Sequence of chain 1.R:
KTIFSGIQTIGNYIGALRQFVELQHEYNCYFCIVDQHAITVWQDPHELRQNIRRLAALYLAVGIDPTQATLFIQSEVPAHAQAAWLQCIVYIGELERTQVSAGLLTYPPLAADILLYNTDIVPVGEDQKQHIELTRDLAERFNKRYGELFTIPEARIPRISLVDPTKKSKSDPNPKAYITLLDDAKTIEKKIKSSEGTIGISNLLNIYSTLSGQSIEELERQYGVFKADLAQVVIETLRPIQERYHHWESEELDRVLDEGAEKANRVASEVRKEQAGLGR

Binding-site contacts:
Ligand atom CZ2 contacts residue ASP132 of chain 1.R at 3.8 Å.
Ligand atom NE1 contacts residue VAL40 of chain 1.R at 4.1 Å.
Ligand atom N contacts residue GLN147 of chain 1.R at 3.3 Å (h-bond).
Ligand atom O contacts residue GLN147 of chain 1.R at 4.0 Å.
Ligand atom NE1 contacts residue HIS43 of chain 1.R at 3.5 Å.
Ligand atom CZ3 contacts residue VAL141 of chain 1.R at 3.8 Å (hydrophobic).
Ligand atom CZ3 contacts residue MSE129 of chain 1.R at 3.8 Å.
Ligand atom CD1 contacts residue HIS43 of chain 1.R at 3.5 Å.
Ligand atom CE2 contacts residue GLY7 of chain 1.R at 4.0 Å.
Ligand atom N contacts residue MSE129 of chain 1.R at 3.3 Å (h-bond).
Ligand atom OXT contacts residue GLN9 of chain 1.R at 3.8 Å.
Ligand atom CD1 contacts residue VAL40 of chain 1.R at 3.9 Å (hydrophobic).
Ligand atom CZ3 contacts residue VAL143 of chain 1.R at 3.7 Å (hydrophobic).
Ligand atom CH2 contacts residue PHE5 of chain 1.R at 3.9 Å (hydrophobic).
Ligand atom C contacts residue GLN9 of chain 1.R at 3.8 Å.
Ligand atom NE1 contacts residue ASP132 of chain 1.R at 2.6 Å (salt-bridge).
Ligand atom CH2 contacts residue VAL141 of chain 1.R at 3.8 Å (hydrophobic).
Ligand atom CH2 contacts residue GLY7 of chain 1.R at 4.0 Å.
Ligand atom CA contacts residue MSE129 of chain 1.R at 4.2 Å.
Ligand atom CH2 contacts residue MSE129 of chain 1.R at 4.0 Å.
Ligand atom CZ3 contacts residue GLY7 of chain 1.R at 3.7 Å.
Ligand atom CG contacts residue GLY7 of chain 1.R at 4.0 Å.
Ligand atom CA contacts residue GLN147 of chain 1.R at 3.6 Å.
Ligand atom CZ2 contacts residue PHE5 of chain 1.R at 3.7 Å (hydrophobic).
Ligand atom CE2 contacts residue ASP132 of chain 1.R at 3.6 Å.
Ligand atom CE3 contacts residue VAL143 of chain 1.R at 4.1 Å (hydrophobic).
Ligand atom CZ2 contacts residue MSE129 of chain 1.R at 3.9 Å.
Ligand atom CE3 contacts residue GLY7 of chain 1.R at 3.7 Å.
Ligand atom CD2 contacts residue GLY7 of chain 1.R at 3.8 Å.
Ligand atom C contacts residue GLN147 of chain 1.R at 3.3 Å.
Ligand atom CE3 contacts residue MSE129 of chain 1.R at 3.6 Å.
Ligand atom CB contacts residue GLY7 of chain 1.R at 3.9 Å.
Ligand atom NE1 contacts residue MSE129 of chain 1.R at 3.8 Å.
Ligand atom CH2 contacts residue ILE133 of chain 1.R at 3.5 Å (hydrophobic).
Ligand atom CE2 contacts residue MSE129 of chain 1.R at 4.0 Å.
Ligand atom O contacts residue GLN9 of chain 1.R at 3.4 Å (h-bond).
Ligand atom CZ2 contacts residue ILE133 of chain 1.R at 3.7 Å (hydrophobic).
Ligand atom OXT contacts residue GLN147 of chain 1.R at 3.1 Å (h-bond).
Ligand atom CD1 contacts residue ASP132 of chain 1.R at 3.5 Å.
Ligand atom CD2 contacts residue MSE129 of chain 1.R at 3.7 Å.

The small molecule below binds the protein below.
Small molecule (SMILES): N[C@@H](Cc1c[nH]c2ccccc12)C(=O)O